This small molecule binds to this protein.
Small molecule (SMILES): Cc1ccc(F)cc1-c1nc2[nH]nc(N)c2c2c1CCCC2

Sequence of chain 1.A:
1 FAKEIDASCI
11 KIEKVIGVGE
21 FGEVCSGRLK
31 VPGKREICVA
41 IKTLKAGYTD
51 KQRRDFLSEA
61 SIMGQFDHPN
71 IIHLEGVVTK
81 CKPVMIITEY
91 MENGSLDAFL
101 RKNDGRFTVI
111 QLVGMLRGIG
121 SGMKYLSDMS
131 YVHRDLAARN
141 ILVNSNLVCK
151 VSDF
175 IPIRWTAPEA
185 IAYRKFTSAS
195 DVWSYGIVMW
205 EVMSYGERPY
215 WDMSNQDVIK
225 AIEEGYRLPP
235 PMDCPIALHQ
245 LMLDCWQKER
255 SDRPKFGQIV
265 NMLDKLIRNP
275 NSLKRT

Binding-site contacts:
Ligand atom C14 contacts residue MET91 of chain 1.A at 3.8 Å (hydrophobic).
Ligand atom C06 contacts residue THR88 of chain 1.A at 3.7 Å.
Ligand atom C17 contacts residue MET63 of chain 1.A at 3.9 Å (hydrophobic).
Ligand atom C02 contacts residue ALA40 of chain 1.A at 3.3 Å (hydrophobic).
Ligand atom C07 contacts residue THR88 of chain 1.A at 3.8 Å.
Ligand atom F18 contacts residue SER152 of chain 1.A at 3.3 Å.
Ligand atom C03 contacts residue ALA40 of chain 1.A at 3.8 Å (hydrophobic).
Ligand atom N12 contacts residue TYR90 of chain 1.A at 3.9 Å.
Ligand atom N12 contacts residue ALA40 of chain 1.A at 3.4 Å.
Ligand atom N12 contacts residue THR88 of chain 1.A at 3.9 Å.
Ligand atom F18 contacts residue MET63 of chain 1.A at 3.7 Å.
Ligand atom C02 contacts residue LEU142 of chain 1.A at 3.5 Å (hydrophobic).
Ligand atom N13 contacts residue MET91 of chain 1.A at 2.6 Å (h-bond).
Ligand atom F18 contacts residue GLU59 of chain 1.A at 3.8 Å.
Ligand atom C04 contacts residue LEU142 of chain 1.A at 3.7 Å (hydrophobic).
Ligand atom N13 contacts residue GLU89 of chain 1.A at 3.7 Å.
Ligand atom C20 contacts residue LYS42 of chain 1.A at 3.8 Å.
Ligand atom C03 contacts residue LEU142 of chain 1.A at 3.8 Å (hydrophobic).
Ligand atom C21 contacts residue THR88 of chain 1.A at 3.8 Å.
Ligand atom C06 contacts residue LEU142 of chain 1.A at 3.8 Å (hydrophobic).
Ligand atom C10 contacts residue VAL24 of chain 1.A at 3.9 Å (hydrophobic).
Ligand atom C22 contacts residue LYS42 of chain 1.A at 3.6 Å.
Ligand atom N15 contacts residue GLY94 of chain 1.A at 3.9 Å.
Ligand atom C22 contacts residue THR88 of chain 1.A at 3.7 Å.
Ligand atom C16 contacts residue SER152 of chain 1.A at 3.4 Å.
Ligand atom C02 contacts residue THR88 of chain 1.A at 3.7 Å.
Ligand atom N15 contacts residue MET91 of chain 1.A at 3.2 Å (h-bond).
Ligand atom N01 contacts residue ALA40 of chain 1.A at 3.5 Å.
Ligand atom N13 contacts residue TYR90 of chain 1.A at 3.6 Å.
Ligand atom F18 contacts residue ASP153 of chain 1.A at 3.5 Å.
Ligand atom C08 contacts residue LEU142 of chain 1.A at 3.8 Å (hydrophobic).
Ligand atom N01 contacts residue THR88 of chain 1.A at 2.8 Å (h-bond).
Ligand atom C22 contacts residue ALA40 of chain 1.A at 3.9 Å (hydrophobic).
Ligand atom N13 contacts residue ALA40 of chain 1.A at 3.9 Å.
Ligand atom N12 contacts residue MET91 of chain 1.A at 3.3 Å (h-bond).
Ligand atom C17 contacts residue SER152 of chain 1.A at 3.8 Å.
Ligand atom C19 contacts residue GLU59 of chain 1.A at 3.8 Å.
Ligand atom C19 contacts residue MET63 of chain 1.A at 3.8 Å (hydrophobic).
Ligand atom N12 contacts residue GLU89 of chain 1.A at 2.9 Å (salt-bridge).
Ligand atom N01 contacts residue LEU142 of chain 1.A at 3.6 Å.